The small molecule below binds the protein below.
Small molecule (SMILES): Nc1ncnc2c1ncn2[C@H]1C[C@H](O)[C@@H](COP(=O)(O)O)O1

Sequence of chain 5.A:
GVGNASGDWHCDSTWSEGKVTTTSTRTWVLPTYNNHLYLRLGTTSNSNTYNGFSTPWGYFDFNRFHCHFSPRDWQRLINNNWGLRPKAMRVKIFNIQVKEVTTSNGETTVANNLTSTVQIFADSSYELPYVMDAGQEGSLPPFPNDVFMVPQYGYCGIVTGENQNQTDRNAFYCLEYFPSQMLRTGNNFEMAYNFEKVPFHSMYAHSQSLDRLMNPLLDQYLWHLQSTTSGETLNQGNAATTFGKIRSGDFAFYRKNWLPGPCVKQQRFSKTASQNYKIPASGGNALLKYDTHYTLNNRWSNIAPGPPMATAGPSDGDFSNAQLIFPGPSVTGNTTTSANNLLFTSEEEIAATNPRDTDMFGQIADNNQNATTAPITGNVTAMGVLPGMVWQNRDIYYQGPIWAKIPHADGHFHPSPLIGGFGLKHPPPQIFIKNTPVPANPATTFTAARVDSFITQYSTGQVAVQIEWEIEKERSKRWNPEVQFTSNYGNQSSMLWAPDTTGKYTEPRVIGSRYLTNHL

Sequence of chain 1.A:
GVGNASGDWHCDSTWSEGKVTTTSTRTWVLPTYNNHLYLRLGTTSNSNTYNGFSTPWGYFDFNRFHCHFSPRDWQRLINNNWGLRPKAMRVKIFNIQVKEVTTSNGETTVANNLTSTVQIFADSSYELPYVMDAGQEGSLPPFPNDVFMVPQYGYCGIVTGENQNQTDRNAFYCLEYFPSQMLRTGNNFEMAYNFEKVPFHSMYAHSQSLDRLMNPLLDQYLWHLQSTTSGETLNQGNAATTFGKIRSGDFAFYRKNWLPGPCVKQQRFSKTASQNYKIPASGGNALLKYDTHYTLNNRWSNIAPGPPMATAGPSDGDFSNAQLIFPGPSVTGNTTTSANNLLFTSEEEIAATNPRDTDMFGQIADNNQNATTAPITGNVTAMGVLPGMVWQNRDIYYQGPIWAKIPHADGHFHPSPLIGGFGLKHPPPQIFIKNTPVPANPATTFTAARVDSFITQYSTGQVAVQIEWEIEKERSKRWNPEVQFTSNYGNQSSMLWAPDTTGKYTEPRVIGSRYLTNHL

Binding-site contacts:
Ligand atom C8 contacts residue SER629 of chain 5.A at 4.2 Å.
Ligand atom C8 contacts residue PRO628 of chain 5.A at 3.8 Å (hydrophobic).
Ligand atom C1' contacts residue HIS627 of chain 5.A at 4.3 Å.
Ligand atom N7 contacts residue PRO412 of chain 5.A at 4.3 Å.
Ligand atom C6 contacts residue GLY636 of chain 5.A at 3.6 Å.
Ligand atom C5 contacts residue PRO412 of chain 5.A at 4.2 Å (hydrophobic).
Ligand atom N9 contacts residue PRO628 of chain 5.A at 3.7 Å.
Ligand atom O1P contacts residue HIS625 of chain 1.A at 2.8 Å (h-bond).
Ligand atom N6 contacts residue SER629 of chain 5.A at 3.0 Å (h-bond).
Ligand atom N9 contacts residue PRO412 of chain 5.A at 4.2 Å.
Ligand atom C6 contacts residue PRO628 of chain 5.A at 2.8 Å (hydrophobic).
Ligand atom N7 contacts residue ASN606 of chain 5.A at 4.2 Å.
Ligand atom O3' contacts residue PRO628 of chain 5.A at 4.1 Å.
Ligand atom C5 contacts residue SER629 of chain 5.A at 3.5 Å.
Ligand atom N7 contacts residue HIS627 of chain 5.A at 4.1 Å.
Ligand atom C1' contacts residue PRO628 of chain 5.A at 3.9 Å (hydrophobic).
Ligand atom C8 contacts residue PRO412 of chain 5.A at 4.3 Å (hydrophobic).
Ligand atom N6 contacts residue GLY634 of chain 5.A at 3.8 Å.
Ligand atom C2' contacts residue PRO628 of chain 5.A at 3.6 Å (hydrophobic).
Ligand atom N6 contacts residue PHE635 of chain 5.A at 3.7 Å.
Ligand atom C8 contacts residue HIS627 of chain 5.A at 3.5 Å.
Ligand atom N1 contacts residue VAL411 of chain 5.A at 4.3 Å.
Ligand atom C5 contacts residue PRO628 of chain 5.A at 2.7 Å (hydrophobic).
Ligand atom P contacts residue HIS625 of chain 1.A at 3.9 Å.
Ligand atom C2' contacts residue HIS627 of chain 5.A at 3.2 Å.
Ligand atom O2P contacts residue ASP623 of chain 1.A at 3.2 Å (salt-bridge).
Ligand atom N1 contacts residue PRO628 of chain 5.A at 3.2 Å (h-bond).
Ligand atom C4 contacts residue PRO628 of chain 5.A at 3.0 Å (hydrophobic).
Ligand atom N7 contacts residue PRO628 of chain 5.A at 3.3 Å (h-bond).
Ligand atom N6 contacts residue GLY636 of chain 5.A at 3.2 Å (h-bond).
Ligand atom C6 contacts residue SER629 of chain 5.A at 3.5 Å.
Ligand atom N3 contacts residue PRO628 of chain 5.A at 3.5 Å (h-bond).
Ligand atom N1 contacts residue GLY636 of chain 5.A at 2.9 Å (h-bond).
Ligand atom C4 contacts residue PRO412 of chain 5.A at 4.1 Å (hydrophobic).
Ligand atom N6 contacts residue PRO628 of chain 5.A at 3.4 Å (h-bond).
Ligand atom C6 contacts residue PRO412 of chain 5.A at 4.3 Å (hydrophobic).
Ligand atom N7 contacts residue SER629 of chain 5.A at 3.1 Å (h-bond).
Ligand atom C2 contacts residue GLY636 of chain 5.A at 3.2 Å.
Ligand atom C3' contacts residue HIS627 of chain 5.A at 4.3 Å.
Ligand atom C2 contacts residue PRO628 of chain 5.A at 3.5 Å (hydrophobic).